Binding-site contacts:
Ligand atom CM4 contacts residue VAL168 of chain 1.A at 3.9 Å (hydrophobic).
Ligand atom CM4 contacts residue TYR144 of chain 1.A at 3.8 Å (hydrophobic).
Ligand atom C3 contacts residue LEU100 of chain 1.A at 3.8 Å (hydrophobic).
Ligand atom C4 contacts residue MET214 of chain 1.A at 3.7 Å (hydrophobic).
Ligand atom N2 contacts residue LEU100 of chain 1.A at 3.8 Å.
Ligand atom CM6 contacts residue TYR144 of chain 1.A at 3.7 Å (hydrophobic).
Ligand atom N4A contacts residue TYR144 of chain 1.A at 3.7 Å.
Ligand atom N4A contacts residue PHE179 of chain 1.A at 3.5 Å.
Ligand atom CM4 contacts residue ALA166 of chain 1.A at 3.1 Å (hydrophobic).
Ligand atom N5A contacts residue PHE179 of chain 1.A at 3.3 Å.
Ligand atom CM4 contacts residue TYR142 of chain 1.A at 3.7 Å (hydrophobic).
Ligand atom C1B contacts residue LEU181 of chain 1.A at 4.0 Å (hydrophobic).
Ligand atom C5 contacts residue MET214 of chain 1.A at 3.4 Å (hydrophobic).
Ligand atom C1C contacts residue MET214 of chain 1.A at 3.2 Å (hydrophobic).
Ligand atom N5A contacts residue LEU217 of chain 1.A at 3.6 Å.
Ligand atom N1A contacts residue LEU217 of chain 1.A at 3.3 Å.
Ligand atom C6B contacts residue LEU181 of chain 1.A at 3.5 Å (hydrophobic).
Ligand atom C4 contacts residue LEU100 of chain 1.A at 3.9 Å (hydrophobic).
Ligand atom CM2 contacts residue ILE122 of chain 1.A at 3.8 Å (hydrophobic).
Ligand atom C4 contacts residue TYR190 of chain 1.A at 3.7 Å (hydrophobic).
Ligand atom C6B contacts residue ILE98 of chain 1.A at 3.8 Å (hydrophobic).
Ligand atom N3A contacts residue TYR144 of chain 1.A at 3.2 Å.
Ligand atom N5A contacts residue MET124 of chain 1.A at 3.9 Å.
Ligand atom N1A contacts residue MET124 of chain 1.A at 3.6 Å.
Ligand atom N3A contacts residue PHE179 of chain 1.A at 3.7 Å.
Ligand atom C2A contacts residue PHE179 of chain 1.A at 3.5 Å (hydrophobic).
Ligand atom C2B contacts residue ILE122 of chain 1.A at 4.0 Å (hydrophobic).
Ligand atom N2 contacts residue MET214 of chain 1.A at 3.8 Å.
Ligand atom CM6 contacts residue LEU184 of chain 1.A at 3.7 Å (hydrophobic).
Ligand atom CM6 contacts residue LEU181 of chain 1.A at 3.8 Å (hydrophobic).
Ligand atom O1 contacts residue LEU100 of chain 1.A at 3.7 Å.
Ligand atom C5B contacts residue LEU181 of chain 1.A at 3.6 Å (hydrophobic).
Ligand atom N1A contacts residue PHE179 of chain 1.A at 3.3 Å.
Ligand atom C1B contacts residue ILE98 of chain 1.A at 3.7 Å (hydrophobic).
Ligand atom C2A contacts residue LEU217 of chain 1.A at 4.0 Å (hydrophobic).
Ligand atom CM3 contacts residue TYR190 of chain 1.A at 3.6 Å (hydrophobic).
Ligand atom C5B contacts residue TYR144 of chain 1.A at 3.8 Å (hydrophobic).
Ligand atom O1B contacts residue ILE98 of chain 1.A at 3.2 Å.
Ligand atom CM2 contacts residue ILE77 of chain 1.A at 3.8 Å (hydrophobic).
Ligand atom O1 contacts residue MET214 of chain 1.A at 3.2 Å.

Sequence of chain 1.A:
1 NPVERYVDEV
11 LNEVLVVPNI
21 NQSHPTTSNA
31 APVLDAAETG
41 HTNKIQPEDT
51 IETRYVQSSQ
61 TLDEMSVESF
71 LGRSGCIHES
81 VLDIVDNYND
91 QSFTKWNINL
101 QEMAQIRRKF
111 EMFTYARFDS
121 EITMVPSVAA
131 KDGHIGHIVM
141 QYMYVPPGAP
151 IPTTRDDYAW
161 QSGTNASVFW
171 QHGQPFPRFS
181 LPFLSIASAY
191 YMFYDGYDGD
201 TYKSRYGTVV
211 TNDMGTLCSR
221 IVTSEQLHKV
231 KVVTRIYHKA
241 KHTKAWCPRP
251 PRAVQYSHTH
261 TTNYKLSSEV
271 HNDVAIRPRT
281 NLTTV

The protein below binds the small molecule below.
Small molecule (SMILES): Cc1cc(CCCOc2c(C)cc(-c3nnn(C)n3)cc2C)on1